A protein and the small-molecule ligand that binds it are described below.
Small molecule (SMILES): Cn1c(=O)[nH]c2c(=O)[nH]c(=O)[nH]c21

Sequence of chain 4.A:
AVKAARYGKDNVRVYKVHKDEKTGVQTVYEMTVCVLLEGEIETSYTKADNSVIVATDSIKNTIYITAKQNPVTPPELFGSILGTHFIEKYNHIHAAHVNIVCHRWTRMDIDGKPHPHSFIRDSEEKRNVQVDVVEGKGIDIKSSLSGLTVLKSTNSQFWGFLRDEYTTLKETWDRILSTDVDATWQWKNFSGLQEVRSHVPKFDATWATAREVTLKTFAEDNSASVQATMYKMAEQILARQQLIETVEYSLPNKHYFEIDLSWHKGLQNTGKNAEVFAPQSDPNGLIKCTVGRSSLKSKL

Sequence of chain 2.A:
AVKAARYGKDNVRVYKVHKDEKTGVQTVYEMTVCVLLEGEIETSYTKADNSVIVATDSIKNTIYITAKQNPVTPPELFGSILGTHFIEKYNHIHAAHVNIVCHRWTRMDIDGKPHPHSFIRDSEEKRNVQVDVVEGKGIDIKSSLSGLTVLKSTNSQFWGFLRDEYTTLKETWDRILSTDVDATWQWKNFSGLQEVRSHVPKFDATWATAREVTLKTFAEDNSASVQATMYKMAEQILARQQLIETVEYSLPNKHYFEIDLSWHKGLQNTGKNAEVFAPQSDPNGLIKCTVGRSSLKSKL

Binding-site contacts:
Ligand atom O2 contacts residue SER226 of chain 4.A at 3.5 Å.
Ligand atom O6 contacts residue ILE54 of chain 2.A at 3.5 Å.
Ligand atom C5 contacts residue PHE159 of chain 4.A at 3.3 Å (hydrophobic).
Ligand atom C4 contacts residue PHE159 of chain 4.A at 3.3 Å (hydrophobic).
Ligand atom N3 contacts residue ASN254 of chain 4.A at 3.3 Å (h-bond).
Ligand atom O8 contacts residue THR57 of chain 2.A at 3.3 Å (h-bond).
Ligand atom N1 contacts residue GLN228 of chain 4.A at 3.0 Å (h-bond).
Ligand atom C2 contacts residue XDS1 of chain 4.B at 0.1 Å.
Ligand atom N7 contacts residue XDS1 of chain 4.B at 0.4 Å (h-bond).
Ligand atom O6 contacts residue GLN228 of chain 4.A at 2.9 Å (h-bond).
Ligand atom N1 contacts residue XDS1 of chain 4.B at 0.2 Å (h-bond).
Ligand atom O8 contacts residue ALA56 of chain 2.A at 3.5 Å.
Ligand atom N3 contacts residue XDS1 of chain 4.B at 0.1 Å (h-bond).
Ligand atom C8 contacts residue XDS1 of chain 4.B at 0.2 Å.
Ligand atom N9 contacts residue OXY1 of chain 4.D at 3.3 Å (h-bond).
Ligand atom C5 contacts residue XDS1 of chain 4.B at 0.6 Å.
Ligand atom C6 contacts residue PHE159 of chain 4.A at 3.4 Å (hydrophobic).
Ligand atom C5 contacts residue OXY1 of chain 4.D at 3.2 Å.
Ligand atom C6 contacts residue OXY1 of chain 4.D at 3.4 Å.
Ligand atom N3 contacts residue ARG176 of chain 4.A at 3.0 Å (salt-bridge).
Ligand atom C4 contacts residue XDS1 of chain 4.B at 0.3 Å.
Ligand atom O6 contacts residue XDS1 of chain 4.B at 0.3 Å (h-bond).
Ligand atom N9 contacts residue PHE159 of chain 4.A at 3.4 Å.
Ligand atom C2 contacts residue PHE159 of chain 4.A at 3.6 Å (hydrophobic).
Ligand atom O8 contacts residue ASP58 of chain 2.A at 2.8 Å (salt-bridge).
Ligand atom N9 contacts residue XDS1 of chain 4.B at 0.1 Å (h-bond).
Ligand atom N1 contacts residue PHE159 of chain 4.A at 3.5 Å.
Ligand atom N7 contacts residue ALA56 of chain 2.A at 3.5 Å.
Ligand atom C10 contacts residue ARG176 of chain 4.A at 3.4 Å.
Ligand atom O8 contacts residue XDS1 of chain 4.B at 0.2 Å (h-bond).
Ligand atom C8 contacts residue OXY1 of chain 4.D at 3.5 Å.
Ligand atom O8 contacts residue LEU170 of chain 4.A at 3.5 Å.
Ligand atom C4 contacts residue OXY1 of chain 4.D at 3.3 Å.
Ligand atom C8 contacts residue THR57 of chain 2.A at 3.3 Å.
Ligand atom N7 contacts residue THR57 of chain 2.A at 2.8 Å (h-bond).
Ligand atom C6 contacts residue XDS1 of chain 4.B at 0.1 Å.
Ligand atom O2 contacts residue XDS1 of chain 4.B at 0.1 Å (h-bond).
Ligand atom O2 contacts residue VAL227 of chain 4.A at 2.9 Å (h-bond).
Ligand atom C10 contacts residue XDS1 of chain 4.B at 0.1 Å.
Ligand atom O2 contacts residue ARG176 of chain 4.A at 2.9 Å (salt-bridge).